The small molecule below binds the protein below.
Small molecule (SMILES): N[C@@H](Cc1c[nH]c2ccccc12)C(=O)O

Binding-site contacts:
Ligand atom CD2 contacts residue CYS161 of chain 1.B at 3.7 Å (hydrophobic).
Ligand atom OXT contacts residue HIS222 of chain 1.B at 4.0 Å.
Ligand atom C contacts residue HIS222 of chain 1.B at 3.8 Å.
Ligand atom CH2 contacts residue SER162 of chain 1.B at 3.6 Å.
Ligand atom N contacts residue HIS222 of chain 1.B at 3.0 Å (h-bond).
Ligand atom CH2 contacts residue LYS163 of chain 1.B at 4.2 Å.
Ligand atom O contacts residue TYR147 of chain 1.B at 3.7 Å.
Ligand atom OXT contacts residue LYS163 of chain 1.B at 3.9 Å.
Ligand atom CZ2 contacts residue ARG157 of chain 1.B at 4.0 Å.
Ligand atom CA contacts residue HIS222 of chain 1.B at 4.0 Å.
Ligand atom CZ3 contacts residue LYS163 of chain 1.B at 3.3 Å.
Ligand atom CD1 contacts residue GLY159 of chain 1.B at 4.3 Å.
Ligand atom O contacts residue HIS222 of chain 1.B at 3.2 Å (h-bond).
Ligand atom CB contacts residue HIS222 of chain 1.B at 4.2 Å.
Ligand atom CE3 contacts residue LYS163 of chain 1.B at 3.3 Å.
Ligand atom CE2 contacts residue GLY159 of chain 1.B at 3.7 Å.
Ligand atom N contacts residue TYR147 of chain 1.B at 3.4 Å (h-bond).
Ligand atom CE2 contacts residue ASP160 of chain 1.B at 3.8 Å.
Ligand atom O contacts residue ASP221 of chain 1.B at 4.0 Å.
Ligand atom CH2 contacts residue SER155 of chain 1.B at 3.8 Å.
Ligand atom CZ2 contacts residue CYS161 of chain 1.B at 3.2 Å (hydrophobic).
Ligand atom CE2 contacts residue CYS161 of chain 1.B at 3.2 Å (hydrophobic).
Ligand atom NE1 contacts residue GLY159 of chain 1.B at 3.1 Å.
Ligand atom CZ2 contacts residue GLY159 of chain 1.B at 3.5 Å.
Ligand atom CE3 contacts residue CYS161 of chain 1.B at 4.0 Å (hydrophobic).
Ligand atom C contacts residue TYR147 of chain 1.B at 3.1 Å (hydrophobic).
Ligand atom CG contacts residue CYS161 of chain 1.B at 4.1 Å (hydrophobic).
Ligand atom CZ3 contacts residue SER162 of chain 1.B at 3.8 Å.
Ligand atom CA contacts residue TYR147 of chain 1.B at 3.6 Å (hydrophobic).
Ligand atom CH2 contacts residue ASP160 of chain 1.B at 3.0 Å.
Ligand atom CZ2 contacts residue ASP160 of chain 1.B at 3.2 Å.
Ligand atom OXT contacts residue TYR147 of chain 1.B at 2.8 Å (h-bond).
Ligand atom NE1 contacts residue CYS161 of chain 1.B at 3.5 Å (h-bond).
Ligand atom NE1 contacts residue ASP160 of chain 1.B at 3.9 Å.
Ligand atom N contacts residue LYS163 of chain 1.B at 4.0 Å.
Ligand atom CH2 contacts residue CYS161 of chain 1.B at 3.8 Å (hydrophobic).
Ligand atom N contacts residue GLY164 of chain 1.B at 3.1 Å (h-bond).
Ligand atom CD1 contacts residue CYS161 of chain 1.B at 3.8 Å (hydrophobic).
Ligand atom CZ3 contacts residue SER155 of chain 1.B at 4.0 Å.
Ligand atom CZ3 contacts residue ASP160 of chain 1.B at 4.0 Å.

Sequence of chain 1.B:
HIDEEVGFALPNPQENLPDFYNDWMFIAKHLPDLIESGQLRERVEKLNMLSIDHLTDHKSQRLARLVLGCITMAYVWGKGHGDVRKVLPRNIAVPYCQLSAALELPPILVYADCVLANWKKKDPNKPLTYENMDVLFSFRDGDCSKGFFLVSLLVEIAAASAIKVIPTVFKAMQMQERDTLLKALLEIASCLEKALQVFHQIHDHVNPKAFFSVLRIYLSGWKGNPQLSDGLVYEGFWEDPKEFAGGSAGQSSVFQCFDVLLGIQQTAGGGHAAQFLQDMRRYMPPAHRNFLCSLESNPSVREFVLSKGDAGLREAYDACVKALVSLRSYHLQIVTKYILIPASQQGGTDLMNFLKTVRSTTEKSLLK